Binding-site contacts:
Ligand atom C5' contacts residue ILE23 of chain 2.EA at 3.7 Å (hydrophobic).
Ligand atom OP1 contacts residue ARG79 of chain 1.FA at 3.4 Å.
Ligand atom C2' contacts residue ARG125 of chain 1.FA at 3.8 Å.
Ligand atom C4 contacts residue VAL38 of chain 1.FA at 3.6 Å (hydrophobic).
Ligand atom C3' contacts residue THR36 of chain 2.EA at 4.1 Å.
Ligand atom O2 contacts residue VAL38 of chain 1.FA at 3.5 Å (h-bond).
Ligand atom O3' contacts residue PRO35 of chain 2.EA at 3.5 Å.
Ligand atom N3 contacts residue VAL38 of chain 1.FA at 2.8 Å (h-bond).
Ligand atom C4' contacts residue SER77 of chain 1.FA at 3.4 Å.
Ligand atom O3' contacts residue ARG125 of chain 1.FA at 3.1 Å.
Ligand atom O4' contacts residue SER77 of chain 1.FA at 4.2 Å.
Ligand atom C3' contacts residue ILE23 of chain 2.EA at 4.1 Å (hydrophobic).
Ligand atom O4 contacts residue VAL38 of chain 1.FA at 3.6 Å.
Ligand atom OP1 contacts residue ILE23 of chain 2.EA at 3.6 Å.
Ligand atom O4' contacts residue THR36 of chain 2.EA at 4.0 Å.
Ligand atom OP1 contacts residue VAL38 of chain 2.EA at 3.9 Å.
Ligand atom C5' contacts residue ASN18 of chain 2.C at 3.9 Å.
Ligand atom O5' contacts residue ASN18 of chain 2.C at 3.3 Å (h-bond).
Ligand atom OP1 contacts residue ASN129 of chain 1.BA at 4.2 Å.
Ligand atom O3' contacts residue SER77 of chain 1.FA at 4.2 Å.
Ligand atom C5' contacts residue SER77 of chain 1.FA at 3.4 Å.
Ligand atom C3' contacts residue THR21 of chain 2.C at 4.1 Å.
Ligand atom O3' contacts residue ILE23 of chain 2.EA at 3.2 Å.
Ligand atom C4' contacts residue ILE23 of chain 2.EA at 4.1 Å (hydrophobic).
Ligand atom C5' contacts residue THR21 of chain 2.C at 4.0 Å.
Ligand atom O2 contacts residue THR21 of chain 2.C at 4.2 Å.
Ligand atom P contacts residue ARG79 of chain 1.FA at 4.2 Å.
Ligand atom OP1 contacts residue ASN18 of chain 2.C at 2.9 Å (h-bond).
Ligand atom P contacts residue ASN18 of chain 2.C at 3.6 Å.
Ligand atom C2 contacts residue VAL38 of chain 1.FA at 3.5 Å (hydrophobic).
Ligand atom C4' contacts residue THR36 of chain 2.EA at 3.5 Å.
Ligand atom O2' contacts residue ARG125 of chain 1.FA at 3.0 Å (salt-bridge).
Ligand atom OP2 contacts residue THR36 of chain 2.EA at 3.7 Å.
Ligand atom O2' contacts residue ARG131 of chain 1.FA at 3.4 Å (salt-bridge).
Ligand atom C2' contacts residue THR21 of chain 2.C at 4.0 Å.
Ligand atom O3' contacts residue THR36 of chain 2.EA at 3.7 Å.
Ligand atom OP2 contacts residue VAL19 of chain 2.C at 3.1 Å.
Ligand atom OP2 contacts residue ARG125 of chain 1.BA at 3.3 Å (salt-bridge).
Ligand atom O2' contacts residue ASN18 of chain 2.C at 4.1 Å.
Ligand atom O5' contacts residue THR36 of chain 2.EA at 3.9 Å.

A protein and the small-molecule ligand that binds it are described below.
Small molecule (SMILES): O=c1ccn([C@@H]2O[C@H](COP(=O)=O)[C@@H](O)[C@H]2O)c(=O)[nH]1.O=c1ccn([C@@H]2O[C@H](CO[P](=O)(O)O[C@H]3[C@@H](O)[C@H](n4ccc(=O)[nH]c4=O)O[C@@H]3CO[P](=O)(O)O[C@H]3[C@@H](O)[C@H](n4ccc(=O)[nH]c4=O)O[C@@H]3COP(=O)=O)[C@@H](O)[C@H]2O)c(=O)[nH]1

Sequence of chain 1.FA:
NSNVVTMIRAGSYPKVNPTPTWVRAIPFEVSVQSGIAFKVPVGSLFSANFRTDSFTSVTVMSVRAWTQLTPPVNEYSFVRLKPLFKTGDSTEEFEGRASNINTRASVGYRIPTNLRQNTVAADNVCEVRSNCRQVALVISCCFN

Sequence of chain 2.EA:
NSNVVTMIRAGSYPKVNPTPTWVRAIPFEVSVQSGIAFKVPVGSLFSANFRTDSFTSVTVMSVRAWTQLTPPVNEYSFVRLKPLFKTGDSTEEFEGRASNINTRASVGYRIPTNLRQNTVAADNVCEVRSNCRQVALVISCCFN

Sequence of chain 1.BA:
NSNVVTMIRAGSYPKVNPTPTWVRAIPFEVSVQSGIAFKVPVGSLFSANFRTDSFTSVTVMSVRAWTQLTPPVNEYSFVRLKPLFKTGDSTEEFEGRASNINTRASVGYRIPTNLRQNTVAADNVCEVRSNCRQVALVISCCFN

Sequence of chain 2.C:
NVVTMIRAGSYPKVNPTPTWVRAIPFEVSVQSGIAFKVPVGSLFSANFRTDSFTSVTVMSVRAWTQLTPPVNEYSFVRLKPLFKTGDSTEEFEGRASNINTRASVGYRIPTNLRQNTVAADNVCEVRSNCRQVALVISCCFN